Binding-site contacts:
Ligand atom O17 contacts residue THR48 of chain 1.L at 3.6 Å.
Ligand atom O24 contacts residue ALA126 of chain 1.M at 3.5 Å.
Ligand atom C10 contacts residue ILE45 of chain 1.L at 3.7 Å (hydrophobic).
Ligand atom C38 contacts residue TRP129 of chain 1.M at 3.8 Å (hydrophobic).
Ligand atom C05 contacts residue ALA49 of chain 1.L at 3.6 Å (hydrophobic).
Ligand atom N14 contacts residue SER20 of chain 1.L at 2.9 Å (h-bond).
Ligand atom C35 contacts residue ASN130 of chain 1.M at 3.4 Å.
Ligand atom C38 contacts residue SER122 of chain 1.M at 3.5 Å.
Ligand atom C10 contacts residue ALA52 of chain 1.L at 3.7 Å (hydrophobic).
Ligand atom C09 contacts residue TYR35 of chain 1.L at 3.3 Å (hydrophobic).
Ligand atom C03 contacts residue GLY47 of chain 1.L at 3.6 Å.
Ligand atom F08 contacts residue VAL31 of chain 1.L at 3.5 Å.
Ligand atom N04 contacts residue GLY47 of chain 1.L at 2.7 Å (h-bond).
Ligand atom C39 contacts residue PHE123 of chain 1.M at 3.4 Å (hydrophobic).
Ligand atom C11 contacts residue ILE45 of chain 1.L at 3.0 Å (hydrophobic).
Ligand atom C35 contacts residue VAL31 of chain 1.L at 3.7 Å (hydrophobic).
Ligand atom C36 contacts residue ASN130 of chain 1.M at 3.6 Å.
Ligand atom N30 contacts residue ASP124 of chain 1.M at 3.6 Å (salt-bridge).
Ligand atom C31 contacts residue ASP124 of chain 1.M at 3.4 Å.
Ligand atom C28 contacts residue ASP124 of chain 1.M at 3.1 Å.
Ligand atom C10 contacts residue TYR35 of chain 1.L at 3.7 Å (hydrophobic).
Ligand atom N04 contacts residue ALA49 of chain 1.L at 3.6 Å (h-bond).
Ligand atom C29 contacts residue ASP124 of chain 1.M at 3.5 Å.
Ligand atom O41 contacts residue GLN22 of chain 1.L at 3.7 Å.
Ligand atom C34 contacts residue SER20 of chain 1.L at 3.3 Å.
Ligand atom C13 contacts residue ALA49 of chain 1.L at 3.7 Å (hydrophobic).
Ligand atom C05 contacts residue GLY47 of chain 1.L at 3.7 Å.
Ligand atom C11 contacts residue LYS33 of chain 1.L at 3.6 Å.
Ligand atom O17 contacts residue ALA49 of chain 1.L at 3.1 Å (h-bond).
Ligand atom C01 contacts residue THR21 of chain 1.L at 3.4 Å.
Ligand atom C13 contacts residue SER20 of chain 1.L at 3.7 Å.
Ligand atom C10 contacts residue LYS33 of chain 1.L at 3.5 Å.
Ligand atom C39 contacts residue SER122 of chain 1.M at 3.6 Å.
Ligand atom C37 contacts residue ASN130 of chain 1.M at 3.6 Å.
Ligand atom N19 contacts residue ASP124 of chain 1.M at 3.2 Å (salt-bridge).
Ligand atom C38 contacts residue ASN130 of chain 1.M at 3.6 Å.
Ligand atom C37 contacts residue TRP129 of chain 1.M at 3.4 Å (hydrophobic).
Ligand atom F08 contacts residue ALA49 of chain 1.L at 3.6 Å.
Ligand atom C07 contacts residue VAL31 of chain 1.L at 3.6 Å (hydrophobic).
Ligand atom C12 contacts residue GLY47 of chain 1.L at 3.6 Å.

This small molecule binds to this protein.
Small molecule (SMILES): Cc1cc(C(=O)N[C@@H](CC(=O)N2CCC[C@@H]2c2ccccc2)C(=O)N[C@@H](C)c2ncc(-c3ccccc3F)[nH]2)no1

Sequence of chain 1.L:
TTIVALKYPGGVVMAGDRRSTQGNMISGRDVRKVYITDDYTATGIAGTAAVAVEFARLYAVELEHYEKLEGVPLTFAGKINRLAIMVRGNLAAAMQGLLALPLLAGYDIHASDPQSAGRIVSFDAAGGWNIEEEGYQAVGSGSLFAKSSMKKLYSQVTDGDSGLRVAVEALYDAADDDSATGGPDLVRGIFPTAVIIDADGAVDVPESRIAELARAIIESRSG

Sequence of chain 1.M:
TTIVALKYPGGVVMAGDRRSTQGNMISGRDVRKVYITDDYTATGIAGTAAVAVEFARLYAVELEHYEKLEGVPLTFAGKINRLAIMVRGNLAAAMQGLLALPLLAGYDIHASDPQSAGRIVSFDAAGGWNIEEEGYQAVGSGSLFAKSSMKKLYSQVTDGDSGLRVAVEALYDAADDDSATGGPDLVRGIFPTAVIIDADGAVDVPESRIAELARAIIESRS